Sequence of chain 1.C:
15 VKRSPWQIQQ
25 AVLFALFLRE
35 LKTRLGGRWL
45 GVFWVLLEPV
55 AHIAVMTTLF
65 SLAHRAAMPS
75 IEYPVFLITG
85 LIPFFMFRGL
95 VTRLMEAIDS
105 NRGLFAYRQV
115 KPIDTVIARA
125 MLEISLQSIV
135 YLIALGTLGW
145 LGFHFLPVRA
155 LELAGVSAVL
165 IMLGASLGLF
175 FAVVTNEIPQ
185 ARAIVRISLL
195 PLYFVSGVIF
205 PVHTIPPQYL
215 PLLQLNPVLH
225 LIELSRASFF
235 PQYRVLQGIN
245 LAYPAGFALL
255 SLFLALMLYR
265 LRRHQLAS

The small molecule below binds the protein below.
Small molecule (SMILES): CCCCCCCCCCCC(=O)O[C@@H](COC(=O)CCCCCCCCCC)COP(=O)(O)OC[C@H](O)CO[C@@]1(C(=O)O)C[C@H](O)[C@@H](O)[C@H]([C@@H](O)CO)O1

Sequence of chain 1.D:
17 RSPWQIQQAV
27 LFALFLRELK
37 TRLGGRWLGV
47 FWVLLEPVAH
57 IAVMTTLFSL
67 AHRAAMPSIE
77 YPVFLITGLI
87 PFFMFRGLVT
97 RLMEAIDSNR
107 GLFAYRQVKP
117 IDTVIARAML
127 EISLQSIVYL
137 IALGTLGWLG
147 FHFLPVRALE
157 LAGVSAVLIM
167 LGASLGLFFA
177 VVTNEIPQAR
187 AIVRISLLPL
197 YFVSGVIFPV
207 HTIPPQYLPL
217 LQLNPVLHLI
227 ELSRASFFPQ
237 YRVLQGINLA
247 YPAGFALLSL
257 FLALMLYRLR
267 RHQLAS

Binding-site contacts:
Ligand atom C36 contacts residue ARG97 of chain 1.C at 3.7 Å.
Ligand atom O49 contacts residue ILE188 of chain 1.D at 3.3 Å.
Ligand atom C51 contacts residue TRP48 of chain 1.C at 3.1 Å (hydrophobic).
Ligand atom O44 contacts residue GLN184 of chain 1.D at 3.1 Å (h-bond).
Ligand atom O17 contacts residue ILE191 of chain 1.D at 4.0 Å.
Ligand atom C39 contacts residue GLN184 of chain 1.D at 3.4 Å.
Ligand atom O54 contacts residue TRP48 of chain 1.C at 3.0 Å.
Ligand atom O40 contacts residue GLN184 of chain 1.D at 3.4 Å (h-bond).
Ligand atom OA0 contacts residue TRP48 of chain 1.C at 4.2 Å.
Ligand atom O33 contacts residue TRP48 of chain 1.C at 3.7 Å.
Ligand atom O19 contacts residue ILE191 of chain 1.D at 3.7 Å.
Ligand atom C23 contacts residue SER192 of chain 1.D at 3.9 Å.
Ligand atom C10 contacts residue ARG92 of chain 1.C at 3.4 Å.
Ligand atom C41 contacts residue GLN184 of chain 1.D at 3.7 Å.
Ligand atom C29 contacts residue LEU196 of chain 1.D at 3.3 Å (hydrophobic).
Ligand atom O19 contacts residue ILE188 of chain 1.D at 3.8 Å.
Ligand atom C18 contacts residue ILE191 of chain 1.D at 3.9 Å (hydrophobic).
Ligand atom O13 contacts residue ARG190 of chain 1.C at 3.1 Å.
Ligand atom C12 contacts residue ARG92 of chain 1.C at 4.2 Å.
Ligand atom C50 contacts residue TRP48 of chain 1.C at 4.2 Å (hydrophobic).
Ligand atom C08 contacts residue LEU194 of chain 1.C at 4.0 Å (hydrophobic).
Ligand atom C37 contacts residue ARG97 of chain 1.C at 3.8 Å.
Ligand atom C04 contacts residue PHE198 of chain 1.C at 3.9 Å (hydrophobic).
Ligand atom O31 contacts residue ILE188 of chain 1.D at 3.5 Å.
Ligand atom C11 contacts residue ARG92 of chain 1.C at 4.0 Å.
Ligand atom C04 contacts residue TYR197 of chain 1.C at 3.9 Å (hydrophobic).
Ligand atom C45 contacts residue GLN184 of chain 1.D at 3.5 Å.
Ligand atom C42 contacts residue GLN184 of chain 1.D at 3.8 Å.
Ligand atom C01 contacts residue HIS56 of chain 1.C at 4.2 Å.
Ligand atom O53 contacts residue TRP48 of chain 1.C at 2.9 Å.
Ligand atom C06 contacts residue TYR197 of chain 1.C at 4.0 Å (hydrophobic).
Ligand atom C28 contacts residue LEU196 of chain 1.D at 3.9 Å (hydrophobic).
Ligand atom C52 contacts residue TRP48 of chain 1.C at 3.9 Å (hydrophobic).
Ligand atom C03 contacts residue PHE198 of chain 1.C at 4.0 Å (hydrophobic).
Ligand atom O38 contacts residue ARG97 of chain 1.C at 2.7 Å (salt-bridge).
Ligand atom C30 contacts residue ILE188 of chain 1.D at 3.3 Å (hydrophobic).
Ligand atom C06 contacts residue HIS56 of chain 1.C at 3.7 Å.
Ligand atom C48 contacts residue ILE188 of chain 1.D at 4.0 Å (hydrophobic).
Ligand atom C09 contacts residue ARG92 of chain 1.C at 3.8 Å.
Ligand atom C27 contacts residue LEU196 of chain 1.D at 4.1 Å (hydrophobic).